Sequence of chain 2.A:
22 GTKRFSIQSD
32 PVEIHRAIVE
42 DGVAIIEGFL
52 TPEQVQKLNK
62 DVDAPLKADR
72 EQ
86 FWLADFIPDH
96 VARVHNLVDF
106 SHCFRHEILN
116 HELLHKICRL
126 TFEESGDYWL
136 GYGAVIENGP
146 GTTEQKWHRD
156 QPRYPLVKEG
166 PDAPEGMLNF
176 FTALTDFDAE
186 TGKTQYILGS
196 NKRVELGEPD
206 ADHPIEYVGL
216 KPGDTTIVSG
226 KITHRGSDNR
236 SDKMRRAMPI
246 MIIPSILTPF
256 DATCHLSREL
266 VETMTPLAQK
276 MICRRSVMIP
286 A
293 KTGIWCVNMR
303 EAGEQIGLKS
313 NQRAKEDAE

Binding-site contacts:
Ligand atom O5 contacts residue ASP155 of chain 2.A at 4.5 Å.
Ligand atom C5 contacts residue THR189 of chain 2.A at 3.5 Å.
Ligand atom C5 contacts residue ARG240 of chain 2.A at 3.7 Å.
Ligand atom O3 contacts residue GLY231 of chain 2.A at 4.1 Å.
Ligand atom O2 contacts residue FE21 of chain 2.E at 4.1 Å.
Ligand atom O5 contacts residue FE21 of chain 2.E at 2.2 Å.
Ligand atom O5 contacts residue GLN150 of chain 2.A at 3.2 Å (h-bond).
Ligand atom C1 contacts residue ASP155 of chain 2.A at 4.4 Å.
Ligand atom O4 contacts residue ARG240 of chain 2.A at 2.7 Å (salt-bridge).
Ligand atom C3 contacts residue GLN150 of chain 2.A at 4.4 Å.
Ligand atom C1 contacts residue FE21 of chain 2.E at 2.9 Å.
Ligand atom O4 contacts residue PHE176 of chain 2.A at 3.7 Å.
Ligand atom C1 contacts residue GLN150 of chain 2.A at 3.6 Å.
Ligand atom O3 contacts residue THR189 of chain 2.A at 3.0 Å (h-bond).
Ligand atom C5 contacts residue GLY231 of chain 2.A at 3.9 Å.
Ligand atom C3 contacts residue PHE176 of chain 2.A at 3.4 Å (hydrophobic).
Ligand atom O3 contacts residue GLN150 of chain 2.A at 4.3 Å.
Ligand atom C2 contacts residue HIS229 of chain 2.A at 4.3 Å.
Ligand atom C2 contacts residue HIS153 of chain 2.A at 3.9 Å.
Ligand atom C1 contacts residue HIS153 of chain 2.A at 3.6 Å.
Ligand atom C2 contacts residue FE21 of chain 2.E at 2.6 Å.
Ligand atom C2 contacts residue GLN150 of chain 2.A at 3.6 Å.
Ligand atom O4 contacts residue GLY231 of chain 2.A at 3.7 Å.
Ligand atom C4 contacts residue GLN150 of chain 2.A at 3.7 Å.
Ligand atom O1 contacts residue HIS153 of chain 2.A at 3.0 Å (h-bond).
Ligand atom O1 contacts residue FE21 of chain 2.E at 2.4 Å.
Ligand atom O1 contacts residue GLN150 of chain 2.A at 4.5 Å.
Ligand atom O3 contacts residue PHE176 of chain 2.A at 3.5 Å.
Ligand atom O2 contacts residue GLN150 of chain 2.A at 3.1 Å (h-bond).
Ligand atom O4 contacts residue THR189 of chain 2.A at 3.2 Å (h-bond).
Ligand atom O4 contacts residue ASN143 of chain 2.A at 4.3 Å.
Ligand atom C3 contacts residue ILE141 of chain 2.A at 4.4 Å (hydrophobic).
Ligand atom O5 contacts residue HIS229 of chain 2.A at 3.4 Å.
Ligand atom C5 contacts residue GLN150 of chain 2.A at 4.1 Å.
Ligand atom O5 contacts residue HIS153 of chain 2.A at 3.4 Å (h-bond).
Ligand atom C5 contacts residue PHE176 of chain 2.A at 3.5 Å (hydrophobic).
Ligand atom C4 contacts residue PHE176 of chain 2.A at 3.9 Å (hydrophobic).
Ligand atom O1 contacts residue ASP155 of chain 2.A at 3.4 Å (salt-bridge).
Ligand atom C3 contacts residue FE21 of chain 2.E at 3.8 Å.
Ligand atom O5 contacts residue GLY231 of chain 2.A at 4.4 Å.

The small molecule below binds the protein below.
Small molecule (SMILES): O=C(O)CCC(=O)C(=O)O